The protein below binds the small molecule below.
Small molecule (SMILES): Cc1cc(CCCCCCCOc2ccc(C3=NCCO3)cc2)on1

Sequence of chain 28.C:
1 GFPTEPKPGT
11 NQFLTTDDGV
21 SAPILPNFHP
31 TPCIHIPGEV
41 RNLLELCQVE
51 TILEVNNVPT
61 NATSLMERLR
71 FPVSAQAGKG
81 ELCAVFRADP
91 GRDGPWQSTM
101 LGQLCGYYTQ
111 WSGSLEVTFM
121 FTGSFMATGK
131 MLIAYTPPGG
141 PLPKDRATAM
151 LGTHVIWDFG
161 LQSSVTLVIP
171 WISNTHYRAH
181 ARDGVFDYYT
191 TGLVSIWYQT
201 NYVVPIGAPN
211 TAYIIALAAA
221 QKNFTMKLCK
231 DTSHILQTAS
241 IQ

Sequence of chain 28.A:
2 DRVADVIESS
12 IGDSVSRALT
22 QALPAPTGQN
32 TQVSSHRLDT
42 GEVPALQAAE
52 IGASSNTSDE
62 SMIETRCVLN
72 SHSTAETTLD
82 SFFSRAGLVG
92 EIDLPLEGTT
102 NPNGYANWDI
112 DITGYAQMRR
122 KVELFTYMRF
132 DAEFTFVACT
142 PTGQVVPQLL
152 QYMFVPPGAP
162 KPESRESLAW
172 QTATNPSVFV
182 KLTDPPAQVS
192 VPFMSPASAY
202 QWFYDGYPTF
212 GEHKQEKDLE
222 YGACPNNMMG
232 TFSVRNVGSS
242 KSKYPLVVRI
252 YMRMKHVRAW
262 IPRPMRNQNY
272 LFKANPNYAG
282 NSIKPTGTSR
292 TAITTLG

Binding-site contacts:
Ligand atom O1A contacts residue TRP203 of chain 28.A at 3.3 Å.
Ligand atom C31 contacts residue ILE24 of chain 28.C at 3.6 Å (hydrophobic).
Ligand atom O1B contacts residue MET230 of chain 28.A at 4.0 Å.
Ligand atom O1 contacts residue PHE233 of chain 28.A at 3.1 Å.
Ligand atom C3B contacts residue TRP203 of chain 28.A at 3.2 Å (hydrophobic).
Ligand atom C4C contacts residue PHE135 of chain 28.A at 3.7 Å (hydrophobic).
Ligand atom O1B contacts residue TYR201 of chain 28.A at 3.4 Å.
Ligand atom C4C contacts residue VAL192 of chain 28.A at 3.5 Å (hydrophobic).
Ligand atom C5C contacts residue ILE111 of chain 28.A at 3.7 Å (hydrophobic).
Ligand atom C3B contacts residue ASN228 of chain 28.A at 4.0 Å.
Ligand atom N3A contacts residue ASP112 of chain 28.A at 2.8 Å (salt-bridge).
Ligand atom C3C contacts residue PHE135 of chain 28.A at 3.8 Å (hydrophobic).
Ligand atom C6B contacts residue ILE113 of chain 28.A at 4.0 Å (hydrophobic).
Ligand atom C4 contacts residue ILE24 of chain 28.C at 4.0 Å (hydrophobic).
Ligand atom O1 contacts residue PHE155 of chain 28.A at 3.5 Å.
Ligand atom C4B contacts residue ASN228 of chain 28.A at 4.0 Å.
Ligand atom C5A contacts residue ASN228 of chain 28.A at 4.0 Å.
Ligand atom C31 contacts residue VAL179 of chain 28.A at 3.5 Å (hydrophobic).
Ligand atom C5 contacts residue PHE155 of chain 28.A at 3.9 Å (hydrophobic).
Ligand atom C5C contacts residue PHE135 of chain 28.A at 3.5 Å (hydrophobic).
Ligand atom C4A contacts residue THR114 of chain 28.A at 3.6 Å.
Ligand atom C6C contacts residue TYR201 of chain 28.A at 4.0 Å (hydrophobic).
Ligand atom C4B contacts residue TRP203 of chain 28.A at 3.6 Å (hydrophobic).
Ligand atom C4 contacts residue VAL190 of chain 28.A at 3.8 Å (hydrophobic).
Ligand atom C5B contacts residue ASP112 of chain 28.A at 3.9 Å.
Ligand atom C3 contacts residue PHE155 of chain 28.A at 4.0 Å (hydrophobic).
Ligand atom N3A contacts residue ILE113 of chain 28.A at 3.7 Å.
Ligand atom C2C contacts residue VAL192 of chain 28.A at 3.7 Å (hydrophobic).
Ligand atom N2 contacts residue PHE155 of chain 28.A at 3.6 Å.
Ligand atom C4A contacts residue ASP112 of chain 28.A at 3.0 Å.
Ligand atom C5B contacts residue ILE113 of chain 28.A at 3.5 Å (hydrophobic).
Ligand atom C31 contacts residue PRO177 of chain 28.A at 3.9 Å (hydrophobic).
Ligand atom N2 contacts residue PHE233 of chain 28.A at 3.8 Å.
Ligand atom C5 contacts residue PHE233 of chain 28.A at 3.9 Å (hydrophobic).
Ligand atom C2B contacts residue TYR201 of chain 28.A at 3.4 Å (hydrophobic).
Ligand atom C7C contacts residue MET230 of chain 28.A at 4.1 Å (hydrophobic).
Ligand atom C5B contacts residue ILE111 of chain 28.A at 4.0 Å (hydrophobic).
Ligand atom C2B contacts residue TRP203 of chain 28.A at 4.1 Å (hydrophobic).
Ligand atom O1A contacts residue ASN228 of chain 28.A at 3.7 Å.
Ligand atom C2A contacts residue TRP203 of chain 28.A at 3.6 Å (hydrophobic).

Sequence of chain 29.C:
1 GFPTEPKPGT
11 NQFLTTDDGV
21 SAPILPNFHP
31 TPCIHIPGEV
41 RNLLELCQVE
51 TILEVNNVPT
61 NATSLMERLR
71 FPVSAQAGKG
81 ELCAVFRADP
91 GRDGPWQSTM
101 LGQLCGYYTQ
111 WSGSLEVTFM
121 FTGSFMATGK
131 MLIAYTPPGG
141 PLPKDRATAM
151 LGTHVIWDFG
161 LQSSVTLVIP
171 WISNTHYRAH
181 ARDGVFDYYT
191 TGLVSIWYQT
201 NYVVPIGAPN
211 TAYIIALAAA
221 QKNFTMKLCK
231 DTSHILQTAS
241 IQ